Sequence of chain 1.A:
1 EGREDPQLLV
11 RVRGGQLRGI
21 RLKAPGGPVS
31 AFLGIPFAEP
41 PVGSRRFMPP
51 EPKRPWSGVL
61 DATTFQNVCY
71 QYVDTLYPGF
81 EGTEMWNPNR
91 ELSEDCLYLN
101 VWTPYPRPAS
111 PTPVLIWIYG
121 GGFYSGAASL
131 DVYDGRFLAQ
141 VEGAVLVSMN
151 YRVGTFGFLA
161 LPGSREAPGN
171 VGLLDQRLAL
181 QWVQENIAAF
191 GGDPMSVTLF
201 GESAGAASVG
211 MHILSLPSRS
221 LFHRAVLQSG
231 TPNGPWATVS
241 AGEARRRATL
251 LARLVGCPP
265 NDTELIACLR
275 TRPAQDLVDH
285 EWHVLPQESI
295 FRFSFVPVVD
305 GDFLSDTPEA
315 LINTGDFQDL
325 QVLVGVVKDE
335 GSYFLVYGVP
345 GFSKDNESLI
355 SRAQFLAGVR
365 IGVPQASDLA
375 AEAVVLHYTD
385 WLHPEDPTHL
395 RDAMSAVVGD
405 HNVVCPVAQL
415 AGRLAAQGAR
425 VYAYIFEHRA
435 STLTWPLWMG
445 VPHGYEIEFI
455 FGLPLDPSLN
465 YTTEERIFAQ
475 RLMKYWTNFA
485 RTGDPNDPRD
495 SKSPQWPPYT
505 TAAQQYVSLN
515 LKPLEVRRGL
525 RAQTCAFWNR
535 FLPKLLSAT

A small-molecule ligand and the protein it binds are described below.
Small molecule (SMILES): CC(=O)N[C@H]1CO[C@H](CO[C@@H]2O[C@@H](C)[C@@H](O)[C@@H](O)[C@@H]2O)[C@@H](O)[C@@H]1O

Binding-site contacts:
Ligand atom C8 contacts residue LEU353 of chain 1.A at 3.5 Å (hydrophobic).
Ligand atom C1 contacts residue ASN350 of chain 1.A at 1.4 Å.
Ligand atom C5 contacts residue PHE346 of chain 1.A at 4.4 Å (hydrophobic).
Ligand atom C8 contacts residue ASN350 of chain 1.A at 4.5 Å.
Ligand atom C1 contacts residue GLY345 of chain 1.A at 4.0 Å.
Ligand atom C3 contacts residue GLY345 of chain 1.A at 3.8 Å.
Ligand atom C7 contacts residue ASN350 of chain 1.A at 3.3 Å.
Ligand atom O5 contacts residue SER347 of chain 1.A at 3.9 Å.
Ligand atom C2 contacts residue ASN350 of chain 1.A at 2.5 Å.
Ligand atom C5 contacts residue SER347 of chain 1.A at 4.2 Å.
Ligand atom C4 contacts residue ASN350 of chain 1.A at 4.2 Å.
Ligand atom C4 contacts residue GLY345 of chain 1.A at 4.4 Å.
Ligand atom C3 contacts residue ASN350 of chain 1.A at 3.8 Å.
Ligand atom O3 contacts residue GLY345 of chain 1.A at 4.4 Å.
Ligand atom O7 contacts residue ASN350 of chain 1.A at 3.2 Å (h-bond).
Ligand atom C5 contacts residue SER347 of chain 1.A at 4.4 Å.
Ligand atom C5 contacts residue GLY345 of chain 1.A at 4.5 Å.
Ligand atom O4 contacts residue GLY345 of chain 1.A at 4.0 Å.
Ligand atom C1 contacts residue SER347 of chain 1.A at 3.9 Å.
Ligand atom O5 contacts residue ASN350 of chain 1.A at 2.3 Å (h-bond).
Ligand atom N2 contacts residue ASN350 of chain 1.A at 2.9 Å (h-bond).
Ligand atom C2 contacts residue GLY345 of chain 1.A at 4.0 Å.
Ligand atom C6 contacts residue SER347 of chain 1.A at 3.7 Å.
Ligand atom C5 contacts residue ASN350 of chain 1.A at 3.7 Å.
Ligand atom O5 contacts residue SER347 of chain 1.A at 3.6 Å.
Ligand atom C5 contacts residue ASN350 of chain 1.A at 4.0 Å.
Ligand atom N2 contacts residue GLY345 of chain 1.A at 3.8 Å.
Ligand atom C6 contacts residue ASP349 of chain 1.A at 3.8 Å.
Ligand atom C6 contacts residue ASN350 of chain 1.A at 3.8 Å.